A small-molecule ligand and the protein it binds are described below.
Small molecule (SMILES): C[C@@H](N)C(=O)O

Sequence of chain 1.A:
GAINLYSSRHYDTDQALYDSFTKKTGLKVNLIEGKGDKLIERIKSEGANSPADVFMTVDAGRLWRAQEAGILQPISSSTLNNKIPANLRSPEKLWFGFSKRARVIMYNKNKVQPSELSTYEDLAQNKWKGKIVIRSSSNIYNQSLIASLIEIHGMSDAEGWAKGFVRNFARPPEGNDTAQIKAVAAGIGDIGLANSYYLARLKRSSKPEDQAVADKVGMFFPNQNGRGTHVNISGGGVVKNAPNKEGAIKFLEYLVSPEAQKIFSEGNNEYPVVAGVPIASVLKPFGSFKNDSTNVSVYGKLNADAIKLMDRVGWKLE

Binding-site contacts:
Ligand atom N contacts residue DGL1 of chain 1.D at 0.1 Å (h-bond).
Ligand atom C contacts residue TYR141 of chain 1.A at 4.1 Å (hydrophobic).
Ligand atom OXT contacts residue VAL58 of chain 1.A at 4.0 Å.
Ligand atom OXT contacts residue DGL1 of chain 1.D at 0.2 Å (h-bond).
Ligand atom OXT contacts residue ASN268 of chain 1.A at 3.3 Å (h-bond).
Ligand atom O contacts residue ASN268 of chain 1.A at 3.7 Å.
Ligand atom OXT contacts residue TYR11 of chain 1.A at 2.8 Å (h-bond).
Ligand atom C contacts residue FE1 of chain 1.E at 2.9 Å.
Ligand atom CA contacts residue FE1 of chain 1.E at 3.0 Å.
Ligand atom CB contacts residue FE1 of chain 1.E at 4.3 Å.
Ligand atom OXT contacts residue FE1 of chain 1.E at 4.2 Å.
Ligand atom O contacts residue TYR198 of chain 1.A at 3.9 Å.
Ligand atom O contacts residue TYR11 of chain 1.A at 4.5 Å.
Ligand atom CA contacts residue TYR198 of chain 1.A at 4.1 Å (hydrophobic).
Ligand atom OXT contacts residue ARG101 of chain 1.A at 3.9 Å.
Ligand atom CA contacts residue DGL1 of chain 1.D at 0.2 Å.
Ligand atom O contacts residue TYR141 of chain 1.A at 3.3 Å (h-bond).
Ligand atom CA contacts residue TYR11 of chain 1.A at 3.5 Å (hydrophobic).
Ligand atom N contacts residue TYR141 of chain 1.A at 2.9 Å (h-bond).
Ligand atom C contacts residue VAL58 of chain 1.A at 4.2 Å (hydrophobic).
Ligand atom CA contacts residue TYR141 of chain 1.A at 4.0 Å (hydrophobic).
Ligand atom O contacts residue ARG101 of chain 1.A at 2.9 Å (salt-bridge).
Ligand atom CB contacts residue SER8 of chain 1.A at 4.5 Å.
Ligand atom OXT contacts residue ARG9 of chain 1.A at 3.9 Å.
Ligand atom CB contacts residue DGL1 of chain 1.D at 0.4 Å.
Ligand atom CB contacts residue TYR11 of chain 1.A at 3.9 Å (hydrophobic).
Ligand atom C contacts residue ASN268 of chain 1.A at 3.7 Å.
Ligand atom C contacts residue TYR11 of chain 1.A at 3.4 Å (hydrophobic).
Ligand atom O contacts residue FE1 of chain 1.E at 2.1 Å.
Ligand atom C contacts residue TYR198 of chain 1.A at 4.4 Å (hydrophobic).
Ligand atom C contacts residue ARG101 of chain 1.A at 3.8 Å.
Ligand atom N contacts residue TYR197 of chain 1.A at 4.2 Å.
Ligand atom O contacts residue TYR197 of chain 1.A at 2.8 Å (h-bond).
Ligand atom O contacts residue VAL58 of chain 1.A at 4.2 Å.
Ligand atom N contacts residue TYR198 of chain 1.A at 3.1 Å (h-bond).
Ligand atom C contacts residue DGL1 of chain 1.D at 0.1 Å.
Ligand atom C contacts residue TYR197 of chain 1.A at 4.0 Å (hydrophobic).
Ligand atom O contacts residue DGL1 of chain 1.D at 0.1 Å (h-bond).
Ligand atom N contacts residue FE1 of chain 1.E at 2.2 Å.